Binding-site contacts:
Ligand atom C14 contacts residue ASP226 of chain 1.A at 3.8 Å.
Ligand atom C18 contacts residue THR85 of chain 1.A at 3.3 Å.
Ligand atom C37 contacts residue LEU224 of chain 1.A at 3.7 Å (hydrophobic).
Ligand atom O31 contacts residue THR85 of chain 1.A at 2.5 Å (h-bond).
Ligand atom C9 contacts residue GLY40 of chain 1.A at 3.6 Å.
Ligand atom C14 contacts residue ASP38 of chain 1.A at 3.8 Å.
Ligand atom CL contacts residue PHE119 of chain 1.A at 3.3 Å.
Ligand atom C13 contacts residue TYR83 of chain 1.A at 3.8 Å (hydrophobic).
Ligand atom C7 contacts residue GLN135 of chain 1.A at 3.8 Å.
Ligand atom C5 contacts residue ARG82 of chain 1.A at 3.7 Å.
Ligand atom N16 contacts residue ASP38 of chain 1.A at 3.1 Å (salt-bridge).
Ligand atom C34 contacts residue GLY40 of chain 1.A at 3.5 Å.
Ligand atom C33 contacts residue ASP226 of chain 1.A at 3.4 Å.
Ligand atom C21 contacts residue GLY228 of chain 1.A at 3.7 Å.
Ligand atom O11 contacts residue ILE137 of chain 1.A at 3.4 Å.
Ligand atom C23 contacts residue GLY228 of chain 1.A at 3.7 Å.
Ligand atom N16 contacts residue GLY228 of chain 1.A at 3.5 Å (h-bond).
Ligand atom C28 contacts residue GLN19 of chain 1.A at 3.8 Å.
Ligand atom C21 contacts residue PHE124 of chain 1.A at 3.7 Å (hydrophobic).
Ligand atom N12 contacts residue GLY40 of chain 1.A at 3.2 Å (h-bond).
Ligand atom C8 contacts residue GLN135 of chain 1.A at 3.8 Å.
Ligand atom O38 contacts residue SER41 of chain 1.A at 3.5 Å (h-bond).
Ligand atom C24 contacts residue VAL127 of chain 1.A at 3.7 Å (hydrophobic).
Ligand atom C23 contacts residue ASP38 of chain 1.A at 3.8 Å.
Ligand atom CL contacts residue PHE124 of chain 1.A at 3.7 Å.
Ligand atom O38 contacts residue ASP38 of chain 1.A at 2.7 Å (salt-bridge).
Ligand atom C35 contacts residue GLY40 of chain 1.A at 3.8 Å.
Ligand atom O36 contacts residue TYR83 of chain 1.A at 3.4 Å.
Ligand atom CL contacts residue PRO118 of chain 1.A at 3.4 Å.
Ligand atom O36 contacts residue SER84 of chain 1.A at 3.1 Å (h-bond).
Ligand atom C10 contacts residue GLN135 of chain 1.A at 3.8 Å.
Ligand atom C30 contacts residue PHE124 of chain 1.A at 3.7 Å (hydrophobic).
Ligand atom C19 contacts residue THR85 of chain 1.A at 3.3 Å.
Ligand atom C13 contacts residue ASP38 of chain 1.A at 3.7 Å.
Ligand atom N17 contacts residue GLY228 of chain 1.A at 3.6 Å (h-bond).
Ligand atom C15 contacts residue ASP38 of chain 1.A at 3.3 Å.
Ligand atom C39 contacts residue LEU224 of chain 1.A at 3.8 Å (hydrophobic).
Ligand atom N16 contacts residue ASP226 of chain 1.A at 2.7 Å (salt-bridge).
Ligand atom O38 contacts residue GLY40 of chain 1.A at 3.1 Å.
Ligand atom C39 contacts residue ILE305 of chain 1.A at 3.7 Å (hydrophobic).

A small-molecule ligand and the protein it binds are described below.
Small molecule (SMILES): CC[C@H](C[C@H](O)[C@@H](N)CN1CC(=O)N(c2ccccc2Cl)CC1(C)C)C(=O)NC1[C@@H]2CC3C[C@H]1CC(O)(C3)C2

Sequence of chain 1.A:
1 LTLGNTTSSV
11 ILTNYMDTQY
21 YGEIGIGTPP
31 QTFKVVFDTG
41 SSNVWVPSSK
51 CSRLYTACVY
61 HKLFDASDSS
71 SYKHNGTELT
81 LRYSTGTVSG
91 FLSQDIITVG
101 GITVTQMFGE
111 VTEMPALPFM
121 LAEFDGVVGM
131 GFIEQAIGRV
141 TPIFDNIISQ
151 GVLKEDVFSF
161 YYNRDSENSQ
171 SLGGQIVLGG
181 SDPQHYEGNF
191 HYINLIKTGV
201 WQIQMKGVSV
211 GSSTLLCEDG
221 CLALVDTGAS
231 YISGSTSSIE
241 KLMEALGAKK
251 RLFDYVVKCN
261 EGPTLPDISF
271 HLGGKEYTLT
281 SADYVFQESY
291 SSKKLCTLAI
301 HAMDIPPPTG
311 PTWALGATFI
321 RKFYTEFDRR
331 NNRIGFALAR